Sequence of chain 4.B:
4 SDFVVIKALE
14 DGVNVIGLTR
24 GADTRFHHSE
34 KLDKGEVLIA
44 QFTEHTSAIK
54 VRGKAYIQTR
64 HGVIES

Sequence of chain 4.A:
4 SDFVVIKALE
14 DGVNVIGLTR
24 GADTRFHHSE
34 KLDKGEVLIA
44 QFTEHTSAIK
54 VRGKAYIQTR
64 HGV

Binding-site contacts:
Ligand atom CA contacts residue SER50 of chain 4.A at 3.9 Å.
Ligand atom CZ2 contacts residue ALA43 of chain 4.B at 3.9 Å (hydrophobic).
Ligand atom O contacts residue THR22 of chain 4.A at 4.0 Å.
Ligand atom C contacts residue THR46 of chain 4.B at 3.5 Å.
Ligand atom CZ2 contacts residue ILE52 of chain 4.B at 3.8 Å (hydrophobic).
Ligand atom O contacts residue THR46 of chain 4.B at 3.6 Å.
Ligand atom CZ2 contacts residue THR49 of chain 4.B at 3.9 Å.
Ligand atom CB contacts residue THR27 of chain 4.A at 3.5 Å.
Ligand atom O contacts residue ARG23 of chain 4.A at 3.5 Å.
Ligand atom CH2 contacts residue GLY20 of chain 4.B at 3.5 Å.
Ligand atom N contacts residue ASP26 of chain 4.A at 3.0 Å (salt-bridge).
Ligand atom CZ3 contacts residue GLY20 of chain 4.B at 3.6 Å.
Ligand atom CE2 contacts residue THR49 of chain 4.B at 4.0 Å.
Ligand atom C contacts residue SER50 of chain 4.A at 3.6 Å.
Ligand atom CE3 contacts residue HIS30 of chain 4.B at 3.8 Å.
Ligand atom CE2 contacts residue ALA43 of chain 4.B at 4.0 Å (hydrophobic).
Ligand atom OXT contacts residue HIS48 of chain 4.B at 3.8 Å.
Ligand atom CA contacts residue THR22 of chain 4.A at 3.8 Å.
Ligand atom N contacts residue THR27 of chain 4.A at 2.7 Å (h-bond).
Ligand atom O contacts residue GLY24 of chain 4.A at 3.0 Å (h-bond).
Ligand atom CD1 contacts residue GLN44 of chain 4.B at 3.5 Å.
Ligand atom CD2 contacts residue THR49 of chain 4.B at 4.0 Å.
Ligand atom NE1 contacts residue GLN44 of chain 4.B at 2.8 Å (h-bond).
Ligand atom OXT contacts residue THR46 of chain 4.B at 2.5 Å (h-bond).
Ligand atom OXT contacts residue THR49 of chain 4.B at 2.9 Å (h-bond).
Ligand atom CA contacts residue GLY24 of chain 4.A at 3.5 Å.
Ligand atom CA contacts residue THR27 of chain 4.A at 3.2 Å.
Ligand atom O contacts residue SER50 of chain 4.A at 2.9 Å (h-bond).
Ligand atom CB contacts residue SER50 of chain 4.A at 3.4 Å.
Ligand atom C contacts residue GLY24 of chain 4.A at 3.4 Å.
Ligand atom CE2 contacts residue GLN44 of chain 4.B at 3.9 Å.
Ligand atom C contacts residue THR49 of chain 4.B at 3.9 Å.
Ligand atom N contacts residue THR22 of chain 4.A at 2.8 Å (h-bond).
Ligand atom CD1 contacts residue THR46 of chain 4.B at 3.9 Å.
Ligand atom OXT contacts residue GLY24 of chain 4.A at 3.9 Å.
Ligand atom CB contacts residue THR22 of chain 4.A at 3.8 Å.
Ligand atom CD1 contacts residue SER50 of chain 4.A at 3.5 Å.
Ligand atom N contacts residue GLY24 of chain 4.A at 2.8 Å (h-bond).
Ligand atom CG contacts residue SER50 of chain 4.A at 3.8 Å.
Ligand atom NE1 contacts residue ALA43 of chain 4.B at 3.8 Å.

This protein binds this small molecule.
Small molecule (SMILES): N[C@@H](Cc1c[nH]c2ccccc12)C(=O)O